Binding-site contacts:
Ligand atom OP1 contacts residue LEU53 of chain 1.A at 3.7 Å.
Ligand atom C1' contacts residue ALA29 of chain 1.A at 3.8 Å (hydrophobic).
Ligand atom C5' contacts residue TYR30 of chain 1.A at 3.5 Å (hydrophobic).
Ligand atom P contacts residue LYS59 of chain 1.A at 3.7 Å.
Ligand atom OP1 contacts residue NA1 of chain 1.I at 2.5 Å (h-bond).
Ligand atom OP1 contacts residue LYS59 of chain 1.A at 2.6 Å (salt-bridge).
Ligand atom OP1 contacts residue THR58 of chain 1.A at 3.7 Å.
Ligand atom P contacts residue GLY55 of chain 1.A at 3.7 Å.
Ligand atom OP3 contacts residue LYS26 of chain 1.A at 2.8 Å (salt-bridge).
Ligand atom OP2 contacts residue GLY57 of chain 1.A at 3.8 Å.
Ligand atom O3' contacts residue GLY55 of chain 1.A at 3.4 Å.
Ligand atom OP2 contacts residue LYS59 of chain 1.A at 3.1 Å.
Ligand atom OP1 contacts residue PRO54 of chain 1.A at 3.5 Å.
Ligand atom O6 contacts residue HIS25 of chain 1.A at 3.8 Å.
Ligand atom N1 contacts residue HIS25 of chain 1.A at 3.9 Å.
Ligand atom C4' contacts residue GLY55 of chain 1.A at 3.2 Å.
Ligand atom N3 contacts residue ALA29 of chain 1.A at 3.6 Å.
Ligand atom C5' contacts residue GLY55 of chain 1.A at 3.3 Å.
Ligand atom OP2 contacts residue THR58 of chain 1.A at 3.7 Å.
Ligand atom P contacts residue NA1 of chain 1.I at 3.6 Å.
Ligand atom OP2 contacts residue VAL56 of chain 1.A at 3.9 Å.
Ligand atom O3' contacts residue ILE60 of chain 1.A at 3.4 Å.
Ligand atom OP2 contacts residue LYS59 of chain 1.A at 3.8 Å.
Ligand atom O4' contacts residue ALA29 of chain 1.A at 3.3 Å.
Ligand atom OP1 contacts residue GLY55 of chain 1.A at 2.7 Å (h-bond).
Ligand atom OP1 contacts residue ILE60 of chain 1.A at 3.0 Å (h-bond).
Ligand atom C5' contacts residue GLY57 of chain 1.A at 3.6 Å.
Ligand atom OP1 contacts residue GLY57 of chain 1.A at 2.6 Å (h-bond).
Ligand atom O3' contacts residue VAL56 of chain 1.A at 3.8 Å.
Ligand atom P contacts residue LYS26 of chain 1.A at 3.5 Å.
Ligand atom OP2 contacts residue LYS26 of chain 1.A at 3.4 Å (salt-bridge).
Ligand atom OP2 contacts residue NA1 of chain 1.I at 3.8 Å.
Ligand atom O5' contacts residue LYS26 of chain 1.A at 3.8 Å.
Ligand atom P contacts residue GLY57 of chain 1.A at 3.5 Å.
Ligand atom C3' contacts residue GLY57 of chain 1.A at 3.6 Å.
Ligand atom O5' contacts residue GLY57 of chain 1.A at 3.5 Å.
Ligand atom OP1 contacts residue VAL56 of chain 1.A at 3.5 Å (h-bond).
Ligand atom P contacts residue LYS59 of chain 1.A at 3.8 Å.
Ligand atom OP1 contacts residue LYS59 of chain 1.A at 3.8 Å.
Ligand atom P contacts residue ILE60 of chain 1.A at 3.9 Å.

The small molecule below binds the protein below.
Small molecule (SMILES): Cc1cn([C@H]2C[C@H](O[P](=O)(O)OC[C@H]3O[C@@H](n4ccc(N)nc4=O)C[C@@H]3O[P](=O)(O)OC[C@H]3O[C@@H](n4cnc5c(=O)nc(N)[nH]c54)C[C@@H]3O[P](=O)(O)OC[C@H]3O[C@@H](n4cnc5c(=O)nc(N)[nH]c54)C[C@@H]3O)[C@@H](CO[P](=O)(O)O[C@H]3C[C@H](n4cnc5c(=O)nc(N)[nH]c54)O[C@@H]3COP(=O)(O)O)O2)c(=O)[nH]c1=O

Sequence of chain 1.A:
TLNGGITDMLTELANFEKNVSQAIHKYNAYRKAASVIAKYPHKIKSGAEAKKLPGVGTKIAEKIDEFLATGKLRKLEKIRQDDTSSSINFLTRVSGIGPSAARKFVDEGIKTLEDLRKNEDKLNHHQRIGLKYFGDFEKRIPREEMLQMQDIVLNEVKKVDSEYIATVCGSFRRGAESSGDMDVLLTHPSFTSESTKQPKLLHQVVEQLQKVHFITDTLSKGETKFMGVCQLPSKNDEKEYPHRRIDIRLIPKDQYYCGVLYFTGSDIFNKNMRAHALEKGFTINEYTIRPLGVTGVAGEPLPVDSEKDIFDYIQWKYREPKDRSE